Sequence of chain 4.A:
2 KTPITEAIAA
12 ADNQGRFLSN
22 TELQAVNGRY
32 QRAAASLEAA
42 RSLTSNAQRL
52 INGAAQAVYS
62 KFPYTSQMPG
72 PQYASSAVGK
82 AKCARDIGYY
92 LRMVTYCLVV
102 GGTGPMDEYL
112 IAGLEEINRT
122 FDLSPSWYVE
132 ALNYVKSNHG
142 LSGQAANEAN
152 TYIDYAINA

Binding-site contacts:
Ligand atom CHB contacts residue ASP87 of chain 4.A at 3.5 Å.
Ligand atom C4A contacts residue ARG86 of chain 4.A at 3.3 Å.
Ligand atom CMD contacts residue TYR74 of chain 4.A at 3.5 Å (hydrophobic).
Ligand atom OC contacts residue THR66 of chain 4.A at 3.4 Å.
Ligand atom O2A contacts residue ARG86 of chain 4.A at 2.7 Å (salt-bridge).
Ligand atom CMC contacts residue VAL59 of chain 4.A at 3.4 Å (hydrophobic).
Ligand atom CHD contacts residue TYR129 of chain 4.A at 3.3 Å (hydrophobic).
Ligand atom CBC contacts residue CYS84 of chain 4.A at 2.7 Å (hydrophobic).
Ligand atom O2A contacts residue ILE67 of chain 1.B at 3.3 Å.
Ligand atom CBB contacts residue TYR90 of chain 4.A at 3.5 Å (hydrophobic).
Ligand atom CAD contacts residue PRO72 of chain 4.A at 3.2 Å (hydrophobic).
Ligand atom ND contacts residue ASP87 of chain 4.A at 2.9 Å (salt-bridge).
Ligand atom CHA contacts residue ARG86 of chain 4.A at 3.6 Å.
Ligand atom NA contacts residue ARG86 of chain 4.A at 2.9 Å (salt-bridge).
Ligand atom O2D contacts residue PHE122 of chain 4.A at 3.5 Å.
Ligand atom C1A contacts residue ARG86 of chain 4.A at 3.1 Å.
Ligand atom NC contacts residue GLN73 of chain 4.A at 3.0 Å (h-bond).
Ligand atom C1B contacts residue ASN76 of chain 1.B at 3.4 Å.
Ligand atom ND contacts residue TYR129 of chain 4.A at 3.5 Å (h-bond).
Ligand atom C1C contacts residue GLN73 of chain 4.A at 3.6 Å.
Ligand atom CBD contacts residue PRO72 of chain 4.A at 3.2 Å (hydrophobic).
Ligand atom OC contacts residue ALA75 of chain 4.A at 2.9 Å (h-bond).
Ligand atom CGD contacts residue PRO72 of chain 4.A at 3.4 Å (hydrophobic).
Ligand atom CMA contacts residue ASN76 of chain 1.B at 3.5 Å.
Ligand atom C2C contacts residue CYS84 of chain 4.A at 3.3 Å (hydrophobic).
Ligand atom O1A contacts residue LYS83 of chain 4.A at 2.8 Å (salt-bridge).
Ligand atom C2B contacts residue ASN76 of chain 1.B at 3.5 Å.
Ligand atom NA contacts residue ASP87 of chain 4.A at 2.8 Å (salt-bridge).
Ligand atom C1C contacts residue TRP128 of chain 4.A at 3.5 Å (hydrophobic).
Ligand atom CMD contacts residue GLN73 of chain 4.A at 3.4 Å.
Ligand atom CMD contacts residue PRO72 of chain 4.A at 3.4 Å (hydrophobic).
Ligand atom C4B contacts residue ASN76 of chain 1.B at 3.4 Å.
Ligand atom OC contacts residue GLN73 of chain 4.A at 3.4 Å (h-bond).
Ligand atom OB contacts residue THR75 of chain 1.B at 3.0 Å (h-bond).
Ligand atom O2D contacts residue ARG57 of chain 1.B at 2.8 Å (salt-bridge).
Ligand atom CAC contacts residue CYS84 of chain 4.A at 2.1 Å (hydrophobic).
Ligand atom C3C contacts residue CYS84 of chain 4.A at 2.7 Å (hydrophobic).
Ligand atom CAB contacts residue TYR110 of chain 4.A at 3.3 Å (hydrophobic).
Ligand atom OC contacts residue TYR74 of chain 4.A at 3.2 Å.
Ligand atom NB contacts residue ASN76 of chain 1.B at 3.4 Å (h-bond).

The protein below binds the small molecule below.
Small molecule (SMILES): C=CC1=C(C)/C(=C/c2[nH]c(/C=C3\N=C(/C=C4\NC(=O)C(C)=C4C=C)C(C)=C3CCC(=O)O)c(CCC(=O)O)c2C)NC1=O

Sequence of chain 1.B:
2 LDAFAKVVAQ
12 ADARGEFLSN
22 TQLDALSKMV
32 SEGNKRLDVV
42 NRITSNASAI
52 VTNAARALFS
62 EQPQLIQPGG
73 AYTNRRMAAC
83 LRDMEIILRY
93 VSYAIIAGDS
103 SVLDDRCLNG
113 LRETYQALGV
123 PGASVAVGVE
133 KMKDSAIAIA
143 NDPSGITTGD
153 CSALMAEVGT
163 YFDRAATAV